Binding-site contacts:
Ligand atom C4 contacts residue TRP391 of chain 1.A at 4.2 Å (hydrophobic).
Ligand atom O5 contacts residue TRP391 of chain 1.A at 4.0 Å.
Ligand atom O1 contacts residue PHE445 of chain 1.A at 3.3 Å.
Ligand atom C2 contacts residue ASN474 of chain 1.A at 3.9 Å.
Ligand atom C3 contacts residue ASN474 of chain 1.A at 3.9 Å.
Ligand atom C1 contacts residue PHE445 of chain 1.A at 4.3 Å (hydrophobic).
Ligand atom O3 contacts residue PHE445 of chain 1.A at 3.8 Å.
Ligand atom O4 contacts residue TRP391 of chain 1.A at 3.5 Å.
Ligand atom O2 contacts residue ASN474 of chain 1.A at 2.6 Å (h-bond).
Ligand atom O2 contacts residue GLY390 of chain 1.A at 3.7 Å.
Ligand atom C2 contacts residue GLU378 of chain 1.A at 4.3 Å.
Ligand atom C1 contacts residue TRP391 of chain 1.A at 3.7 Å (hydrophobic).
Ligand atom O3 contacts residue ASN474 of chain 1.A at 3.0 Å (h-bond).
Ligand atom C2 contacts residue TRP391 of chain 1.A at 3.6 Å (hydrophobic).
Ligand atom C4 contacts residue PHE445 of chain 1.A at 4.3 Å (hydrophobic).
Ligand atom C4 contacts residue GLU378 of chain 1.A at 4.2 Å.
Ligand atom O2 contacts residue PHE445 of chain 1.A at 4.1 Å.
Ligand atom O5 contacts residue PHE445 of chain 1.A at 4.1 Å.
Ligand atom C5 contacts residue TRP391 of chain 1.A at 3.7 Å (hydrophobic).
Ligand atom O4 contacts residue GLU378 of chain 1.A at 2.9 Å (salt-bridge).
Ligand atom O2 contacts residue TRP391 of chain 1.A at 2.9 Å (h-bond).
Ligand atom C3 contacts residue GLU378 of chain 1.A at 3.8 Å.
Ligand atom O2 contacts residue GLU378 of chain 1.A at 4.4 Å.
Ligand atom O3 contacts residue GLU378 of chain 1.A at 2.5 Å (salt-bridge).
Ligand atom C3 contacts residue PHE445 of chain 1.A at 3.7 Å (hydrophobic).

A protein and the small-molecule ligand that binds it are described below.
Small molecule (SMILES): O[C@@H]1[C@@H](O)[C@@H](O)OC[C@@H]1O

Sequence of chain 1.A:
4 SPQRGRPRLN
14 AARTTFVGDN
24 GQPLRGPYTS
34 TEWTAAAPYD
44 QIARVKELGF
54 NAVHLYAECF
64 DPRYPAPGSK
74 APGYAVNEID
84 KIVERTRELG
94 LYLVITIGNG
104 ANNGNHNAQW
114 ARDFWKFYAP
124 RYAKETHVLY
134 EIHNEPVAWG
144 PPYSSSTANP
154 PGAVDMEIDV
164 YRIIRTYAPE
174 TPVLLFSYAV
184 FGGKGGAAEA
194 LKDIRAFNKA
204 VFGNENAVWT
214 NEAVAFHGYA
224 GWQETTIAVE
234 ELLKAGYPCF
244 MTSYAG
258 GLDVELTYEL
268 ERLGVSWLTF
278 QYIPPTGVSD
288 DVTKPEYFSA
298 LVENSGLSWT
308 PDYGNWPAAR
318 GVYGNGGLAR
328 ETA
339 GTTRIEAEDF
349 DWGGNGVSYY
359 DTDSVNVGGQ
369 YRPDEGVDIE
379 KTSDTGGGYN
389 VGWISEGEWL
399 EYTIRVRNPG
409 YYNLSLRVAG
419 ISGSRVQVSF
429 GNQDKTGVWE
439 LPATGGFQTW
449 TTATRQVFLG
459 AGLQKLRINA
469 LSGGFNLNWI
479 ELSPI